Sequence of chain 18.A:
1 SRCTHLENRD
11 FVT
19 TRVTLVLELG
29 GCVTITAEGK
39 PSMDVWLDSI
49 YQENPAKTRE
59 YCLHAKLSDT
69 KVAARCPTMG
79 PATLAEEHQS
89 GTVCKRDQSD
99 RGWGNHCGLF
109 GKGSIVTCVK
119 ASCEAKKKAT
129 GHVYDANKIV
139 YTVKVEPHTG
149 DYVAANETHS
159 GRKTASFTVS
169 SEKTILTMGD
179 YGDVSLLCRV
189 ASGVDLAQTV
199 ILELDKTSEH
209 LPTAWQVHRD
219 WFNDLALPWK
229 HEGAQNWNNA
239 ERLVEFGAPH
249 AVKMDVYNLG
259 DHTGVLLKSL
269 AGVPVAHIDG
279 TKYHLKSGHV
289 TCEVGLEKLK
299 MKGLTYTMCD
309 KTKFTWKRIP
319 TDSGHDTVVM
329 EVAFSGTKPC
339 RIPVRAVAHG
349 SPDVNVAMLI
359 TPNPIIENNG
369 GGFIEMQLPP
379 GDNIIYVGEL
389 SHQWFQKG

The protein below binds the small molecule below.
Small molecule (SMILES): CC(=O)N[C@@H]1[C@@H](O)[C@H](O)[C@@H](CO)O[C@H]1O

Sequence of chain 18.C:
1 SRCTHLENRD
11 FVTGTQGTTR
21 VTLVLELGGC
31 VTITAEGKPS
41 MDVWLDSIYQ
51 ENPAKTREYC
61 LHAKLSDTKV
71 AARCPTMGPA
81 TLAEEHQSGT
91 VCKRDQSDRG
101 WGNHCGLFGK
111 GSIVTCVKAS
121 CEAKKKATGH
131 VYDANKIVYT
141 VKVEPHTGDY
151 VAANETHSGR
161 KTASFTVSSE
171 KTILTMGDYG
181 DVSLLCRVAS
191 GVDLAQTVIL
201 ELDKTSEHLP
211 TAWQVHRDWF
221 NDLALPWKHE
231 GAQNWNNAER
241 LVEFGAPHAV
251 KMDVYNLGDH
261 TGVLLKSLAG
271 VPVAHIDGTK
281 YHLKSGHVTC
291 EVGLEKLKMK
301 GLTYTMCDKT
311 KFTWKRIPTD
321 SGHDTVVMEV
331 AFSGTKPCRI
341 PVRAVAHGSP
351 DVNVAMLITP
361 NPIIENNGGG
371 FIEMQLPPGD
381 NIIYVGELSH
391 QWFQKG

Binding-site contacts:
Ligand atom C1 contacts residue ASN154 of chain 18.A at 1.4 Å.
Ligand atom C7 contacts residue ASN154 of chain 18.A at 3.5 Å.
Ligand atom C4 contacts residue HIS104 of chain 18.C at 4.0 Å.
Ligand atom C5 contacts residue HIS104 of chain 18.C at 3.4 Å.
Ligand atom C5 contacts residue ASN154 of chain 18.A at 3.6 Å.
Ligand atom C6 contacts residue HIS104 of chain 18.C at 3.8 Å.
Ligand atom C2 contacts residue ASN154 of chain 18.A at 2.5 Å.
Ligand atom O4 contacts residue HIS104 of chain 18.C at 3.8 Å.
Ligand atom O7 contacts residue ASN154 of chain 18.A at 3.2 Å (h-bond).
Ligand atom O5 contacts residue ASN154 of chain 18.A at 2.3 Å (h-bond).
Ligand atom O5 contacts residue HIS104 of chain 18.C at 3.7 Å.
Ligand atom C3 contacts residue ASN154 of chain 18.A at 3.8 Å.
Ligand atom C2 contacts residue HIS104 of chain 18.C at 4.2 Å.
Ligand atom C3 contacts residue HIS104 of chain 18.C at 3.7 Å.
Ligand atom C4 contacts residue ASN154 of chain 18.A at 4.2 Å.
Ligand atom C1 contacts residue HIS104 of chain 18.C at 3.5 Å.
Ligand atom O6 contacts residue HIS104 of chain 18.C at 3.6 Å.
Ligand atom N2 contacts residue ASN154 of chain 18.A at 3.0 Å (h-bond).